Sequence of chain 1.B:
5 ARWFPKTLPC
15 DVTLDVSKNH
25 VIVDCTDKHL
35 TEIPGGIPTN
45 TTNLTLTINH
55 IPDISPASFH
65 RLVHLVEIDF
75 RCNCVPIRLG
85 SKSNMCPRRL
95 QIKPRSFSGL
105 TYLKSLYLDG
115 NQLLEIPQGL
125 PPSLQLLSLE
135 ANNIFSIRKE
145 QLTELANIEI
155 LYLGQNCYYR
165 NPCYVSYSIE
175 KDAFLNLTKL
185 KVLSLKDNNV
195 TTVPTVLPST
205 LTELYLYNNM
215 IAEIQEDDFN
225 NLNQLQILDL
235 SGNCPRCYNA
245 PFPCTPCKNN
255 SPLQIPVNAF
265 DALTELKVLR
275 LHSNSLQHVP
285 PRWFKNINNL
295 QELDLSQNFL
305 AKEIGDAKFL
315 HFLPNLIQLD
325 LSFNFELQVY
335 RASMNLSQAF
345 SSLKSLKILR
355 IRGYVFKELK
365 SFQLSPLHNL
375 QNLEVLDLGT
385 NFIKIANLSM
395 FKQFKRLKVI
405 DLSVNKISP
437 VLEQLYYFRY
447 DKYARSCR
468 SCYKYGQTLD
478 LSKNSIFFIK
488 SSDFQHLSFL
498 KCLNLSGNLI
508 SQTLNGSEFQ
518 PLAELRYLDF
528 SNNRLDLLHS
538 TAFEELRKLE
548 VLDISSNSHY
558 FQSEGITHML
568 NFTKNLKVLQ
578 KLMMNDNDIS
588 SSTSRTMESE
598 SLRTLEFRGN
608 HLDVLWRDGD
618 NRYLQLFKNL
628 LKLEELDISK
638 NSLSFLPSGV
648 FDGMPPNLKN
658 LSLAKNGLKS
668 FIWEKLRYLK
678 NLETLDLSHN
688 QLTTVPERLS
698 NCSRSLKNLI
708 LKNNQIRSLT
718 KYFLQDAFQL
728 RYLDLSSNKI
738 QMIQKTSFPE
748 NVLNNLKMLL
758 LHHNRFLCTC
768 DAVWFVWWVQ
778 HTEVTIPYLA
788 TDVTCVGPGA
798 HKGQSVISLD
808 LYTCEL

Binding-site contacts:
Ligand atom C4 contacts residue ASN193 of chain 1.B at 4.2 Å.
Ligand atom O3 contacts residue TYR168 of chain 1.B at 3.4 Å.
Ligand atom O7 contacts residue TYR168 of chain 1.B at 2.8 Å (h-bond).
Ligand atom C1 contacts residue TYR168 of chain 1.B at 3.9 Å (hydrophobic).
Ligand atom C5 contacts residue TYR168 of chain 1.B at 4.2 Å (hydrophobic).
Ligand atom C3 contacts residue TYR168 of chain 1.B at 4.2 Å (hydrophobic).
Ligand atom O7 contacts residue PRO166 of chain 1.B at 3.8 Å.
Ligand atom C6 contacts residue TYR168 of chain 1.B at 4.3 Å (hydrophobic).
Ligand atom C7 contacts residue PRO166 of chain 1.B at 4.3 Å (hydrophobic).
Ligand atom C2 contacts residue VAL169 of chain 1.B at 3.8 Å (hydrophobic).
Ligand atom C6 contacts residue SER170 of chain 1.B at 4.1 Å.
Ligand atom C7 contacts residue CYS167 of chain 1.B at 4.1 Å (hydrophobic).
Ligand atom C4 contacts residue TYR168 of chain 1.B at 3.9 Å (hydrophobic).
Ligand atom C2 contacts residue TYR168 of chain 1.B at 4.1 Å (hydrophobic).
Ligand atom O6 contacts residue SER170 of chain 1.B at 3.4 Å (h-bond).
Ligand atom C2 contacts residue ASN193 of chain 1.B at 2.4 Å.
Ligand atom O7 contacts residue CYS161 of chain 1.B at 3.1 Å (h-bond).
Ligand atom C1 contacts residue ASN193 of chain 1.B at 1.4 Å.
Ligand atom C8 contacts residue PRO166 of chain 1.B at 4.0 Å (hydrophobic).
Ligand atom C7 contacts residue TYR168 of chain 1.B at 4.0 Å (hydrophobic).
Ligand atom O5 contacts residue VAL169 of chain 1.B at 3.2 Å (h-bond).
Ligand atom C4 contacts residue VAL169 of chain 1.B at 4.2 Å (hydrophobic).
Ligand atom C7 contacts residue ASN193 of chain 1.B at 3.5 Å.
Ligand atom C8 contacts residue CYS161 of chain 1.B at 4.3 Å (hydrophobic).
Ligand atom C1 contacts residue VAL169 of chain 1.B at 3.4 Å (hydrophobic).
Ligand atom O7 contacts residue ASN193 of chain 1.B at 3.7 Å.
Ligand atom C6 contacts residue VAL169 of chain 1.B at 4.3 Å (hydrophobic).
Ligand atom O6 contacts residue TYR168 of chain 1.B at 4.1 Å.
Ligand atom C5 contacts residue ASN193 of chain 1.B at 3.6 Å.
Ligand atom C7 contacts residue CYS161 of chain 1.B at 3.7 Å (hydrophobic).
Ligand atom O5 contacts residue ASN193 of chain 1.B at 2.3 Å (h-bond).
Ligand atom O7 contacts residue CYS167 of chain 1.B at 3.0 Å (h-bond).
Ligand atom O5 contacts residue TYR168 of chain 1.B at 3.9 Å.
Ligand atom C8 contacts residue TYR163 of chain 1.B at 3.9 Å (hydrophobic).
Ligand atom C5 contacts residue VAL169 of chain 1.B at 4.2 Å (hydrophobic).
Ligand atom O7 contacts residue VAL169 of chain 1.B at 4.2 Å.
Ligand atom C8 contacts residue TYR162 of chain 1.B at 3.5 Å (hydrophobic).
Ligand atom N2 contacts residue ASN193 of chain 1.B at 2.8 Å (h-bond).
Ligand atom C3 contacts residue ASN193 of chain 1.B at 3.8 Å.
Ligand atom O5 contacts residue SER170 of chain 1.B at 3.5 Å (h-bond).

A protein and the small-molecule ligand that binds it are described below.
Small molecule (SMILES): CC(=O)N[C@H]1[C@H](O[C@H]2[C@H](O)[C@@H](NC(C)=O)CO[C@@H]2CO)O[C@H](CO)[C@@H](O)[C@@H]1O